Sequence of chain 1.A:
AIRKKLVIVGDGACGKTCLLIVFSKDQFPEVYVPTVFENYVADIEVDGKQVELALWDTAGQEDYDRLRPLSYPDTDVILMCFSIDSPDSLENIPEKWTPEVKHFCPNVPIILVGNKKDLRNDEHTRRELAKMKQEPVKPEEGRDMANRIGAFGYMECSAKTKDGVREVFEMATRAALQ

Binding-site contacts:
Ligand atom C1 contacts residue PHE107 of chain 1.A at 3.7 Å (hydrophobic).
Ligand atom S contacts residue GLU103 of chain 1.A at 3.7 Å.
Ligand atom C5 contacts residue HIS106 of chain 1.A at 4.4 Å.
Ligand atom C3 contacts residue PRO102 of chain 1.A at 3.9 Å (hydrophobic).
Ligand atom N2 contacts residue HIS106 of chain 1.A at 4.2 Å.
Ligand atom C6 contacts residue HIS106 of chain 1.A at 3.6 Å.
Ligand atom N1 contacts residue PHE107 of chain 1.A at 3.9 Å.
Ligand atom C3 contacts residue GLU103 of chain 1.A at 4.2 Å.
Ligand atom C contacts residue GLU103 of chain 1.A at 3.5 Å.
Ligand atom C4 contacts residue GLU103 of chain 1.A at 4.5 Å.
Ligand atom C7 contacts residue HIS106 of chain 1.A at 4.3 Å.
Ligand atom C2 contacts residue PHE107 of chain 1.A at 4.2 Å (hydrophobic).
Ligand atom C4 contacts residue PRO102 of chain 1.A at 3.4 Å (hydrophobic).
Ligand atom N contacts residue PHE107 of chain 1.A at 3.7 Å.
Ligand atom C4 contacts residue HIS106 of chain 1.A at 4.1 Å.
Ligand atom S contacts residue PHE107 of chain 1.A at 4.1 Å.
Ligand atom C contacts residue PRO72 of chain 1.A at 4.2 Å (hydrophobic).
Ligand atom C contacts residue ASP68 of chain 1.A at 3.4 Å.
Ligand atom C contacts residue ARG71 of chain 1.A at 3.5 Å.
Ligand atom C1 contacts residue GLU103 of chain 1.A at 4.0 Å.
Ligand atom C contacts residue PHE107 of chain 1.A at 4.3 Å (hydrophobic).

A small-molecule ligand and the protein it binds are described below.
Small molecule (SMILES): Cc1nnc(N2CCCCC2)s1